Sequence of chain 1.D:
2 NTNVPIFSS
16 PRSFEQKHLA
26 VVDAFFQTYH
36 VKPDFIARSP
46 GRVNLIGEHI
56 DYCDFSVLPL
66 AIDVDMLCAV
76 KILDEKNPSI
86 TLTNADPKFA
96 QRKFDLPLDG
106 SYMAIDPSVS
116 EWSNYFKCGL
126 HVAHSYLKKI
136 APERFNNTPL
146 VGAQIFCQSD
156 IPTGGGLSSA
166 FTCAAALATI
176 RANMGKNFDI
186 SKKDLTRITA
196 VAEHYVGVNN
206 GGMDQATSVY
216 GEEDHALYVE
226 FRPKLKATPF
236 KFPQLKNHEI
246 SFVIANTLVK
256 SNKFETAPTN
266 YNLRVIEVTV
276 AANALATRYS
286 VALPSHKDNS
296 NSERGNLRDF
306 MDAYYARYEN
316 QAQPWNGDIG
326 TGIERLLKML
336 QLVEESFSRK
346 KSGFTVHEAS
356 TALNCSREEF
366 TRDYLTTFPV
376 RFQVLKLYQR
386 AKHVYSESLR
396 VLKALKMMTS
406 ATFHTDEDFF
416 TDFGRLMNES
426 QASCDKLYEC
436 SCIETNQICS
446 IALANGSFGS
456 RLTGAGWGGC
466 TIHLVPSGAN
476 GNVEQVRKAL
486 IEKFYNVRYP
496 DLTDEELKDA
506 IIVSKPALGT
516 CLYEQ

The protein below binds the small molecule below.
Small molecule (SMILES): OC[C@H]1O[C@H](O)[C@H](O)[C@@H](O)[C@H]1O

Binding-site contacts:
Ligand atom C5 contacts residue MET208 of chain 1.D at 3.8 Å (hydrophobic).
Ligand atom O1 contacts residue ALA460 of chain 1.D at 3.7 Å.
Ligand atom O4 contacts residue ASP56 of chain 1.D at 2.8 Å (salt-bridge).
Ligand atom O3 contacts residue ASN205 of chain 1.D at 3.8 Å.
Ligand atom O1 contacts residue LYS258 of chain 1.D at 3.0 Å (salt-bridge).
Ligand atom C6 contacts residue GLY459 of chain 1.D at 3.9 Å.
Ligand atom C4 contacts residue MET208 of chain 1.D at 3.9 Å (hydrophobic).
Ligand atom C1 contacts residue ALA460 of chain 1.D at 4.0 Å (hydrophobic).
Ligand atom C1 contacts residue TYR266 of chain 1.D at 3.3 Å (hydrophobic).
Ligand atom C4 contacts residue ASP56 of chain 1.D at 3.3 Å.
Ligand atom O3 contacts residue GLY206 of chain 1.D at 2.9 Å (h-bond).
Ligand atom O2 contacts residue ASP209 of chain 1.D at 2.7 Å (salt-bridge).
Ligand atom O1 contacts residue MG1 of chain 1.J at 3.9 Å.
Ligand atom C6 contacts residue HIS54 of chain 1.D at 3.6 Å.
Ligand atom O6 contacts residue HIS54 of chain 1.D at 2.8 Å (h-bond).
Ligand atom O5 contacts residue ALA460 of chain 1.D at 3.4 Å (h-bond).
Ligand atom O4 contacts residue TYR57 of chain 1.D at 3.7 Å.
Ligand atom C3 contacts residue TYR266 of chain 1.D at 3.9 Å (hydrophobic).
Ligand atom O3 contacts residue TYR266 of chain 1.D at 3.7 Å.
Ligand atom O2 contacts residue ASN205 of chain 1.D at 3.2 Å (h-bond).
Ligand atom O5 contacts residue GLY459 of chain 1.D at 3.8 Å.
Ligand atom O4 contacts residue TYR266 of chain 1.D at 2.7 Å (h-bond).
Ligand atom C5 contacts residue GLU53 of chain 1.D at 4.0 Å.
Ligand atom O1 contacts residue TYR266 of chain 1.D at 4.1 Å.
Ligand atom O1 contacts residue ASP209 of chain 1.D at 3.8 Å.
Ligand atom C3 contacts residue ASP56 of chain 1.D at 3.3 Å.
Ligand atom O1 contacts residue ATP1 of chain 1.L at 2.4 Å (h-bond).
Ligand atom C2 contacts residue TYR266 of chain 1.D at 3.4 Å (hydrophobic).
Ligand atom C4 contacts residue TYR266 of chain 1.D at 3.8 Å (hydrophobic).
Ligand atom O3 contacts residue ASP56 of chain 1.D at 2.5 Å (salt-bridge).
Ligand atom O2 contacts residue ATP1 of chain 1.L at 3.8 Å.
Ligand atom C3 contacts residue ASP209 of chain 1.D at 3.5 Å.
Ligand atom O5 contacts residue TYR266 of chain 1.D at 3.8 Å.
Ligand atom C2 contacts residue ASN205 of chain 1.D at 3.6 Å.
Ligand atom O6 contacts residue GLU53 of chain 1.D at 2.6 Å (salt-bridge).
Ligand atom C6 contacts residue GLU53 of chain 1.D at 3.4 Å.
Ligand atom C2 contacts residue ASP209 of chain 1.D at 3.5 Å.
Ligand atom C1 contacts residue ATP1 of chain 1.L at 3.8 Å.
Ligand atom C1 contacts residue LYS258 of chain 1.D at 4.0 Å.
Ligand atom O6 contacts residue MET208 of chain 1.D at 3.5 Å.